A protein and the small-molecule ligand that binds it are described below.
Small molecule (SMILES): CNCC(=O)N(C)c1ccccn1

Binding-site contacts:
Ligand atom C3 contacts residue PHE34 of chain 1.B at 3.8 Å (hydrophobic).
Ligand atom C2 contacts residue MET105 of chain 1.B at 4.0 Å (hydrophobic).
Ligand atom C8 contacts residue GLN104 of chain 1.B at 4.4 Å.
Ligand atom C3 contacts residue PRO33 of chain 1.B at 3.2 Å (hydrophobic).
Ligand atom N contacts residue GLN32 of chain 1.B at 4.3 Å.
Ligand atom N1 contacts residue GLN104 of chain 1.B at 3.8 Å.
Ligand atom C5 contacts residue GLN104 of chain 1.B at 3.2 Å.
Ligand atom C4 contacts residue MET105 of chain 1.B at 4.4 Å (hydrophobic).
Ligand atom N contacts residue VAL107 of chain 1.B at 3.9 Å.
Ligand atom C3 contacts residue GLN32 of chain 1.B at 4.4 Å.
Ligand atom C1 contacts residue PHE34 of chain 1.B at 3.7 Å (hydrophobic).
Ligand atom O contacts residue MET105 of chain 1.B at 4.0 Å.
Ligand atom C4 contacts residue GLN104 of chain 1.B at 3.5 Å.
Ligand atom C3 contacts residue MET105 of chain 1.B at 3.8 Å (hydrophobic).
Ligand atom C contacts residue PHE26 of chain 1.B at 4.1 Å (hydrophobic).
Ligand atom C contacts residue VAL107 of chain 1.B at 3.8 Å (hydrophobic).
Ligand atom C6 contacts residue GLN104 of chain 1.B at 3.6 Å.
Ligand atom C2 contacts residue VAL107 of chain 1.B at 3.7 Å (hydrophobic).
Ligand atom C1 contacts residue GLN32 of chain 1.B at 4.1 Å.
Ligand atom O contacts residue MET106 of chain 1.B at 3.8 Å.
Ligand atom O contacts residue VAL107 of chain 1.B at 3.2 Å.
Ligand atom N2 contacts residue GLN104 of chain 1.B at 4.1 Å.
Ligand atom C1 contacts residue VAL107 of chain 1.B at 3.4 Å (hydrophobic).
Ligand atom C contacts residue GLN32 of chain 1.B at 4.3 Å.
Ligand atom N1 contacts residue MET105 of chain 1.B at 3.7 Å.
Ligand atom C7 contacts residue GLN104 of chain 1.B at 4.2 Å.

Sequence of chain 1.B:
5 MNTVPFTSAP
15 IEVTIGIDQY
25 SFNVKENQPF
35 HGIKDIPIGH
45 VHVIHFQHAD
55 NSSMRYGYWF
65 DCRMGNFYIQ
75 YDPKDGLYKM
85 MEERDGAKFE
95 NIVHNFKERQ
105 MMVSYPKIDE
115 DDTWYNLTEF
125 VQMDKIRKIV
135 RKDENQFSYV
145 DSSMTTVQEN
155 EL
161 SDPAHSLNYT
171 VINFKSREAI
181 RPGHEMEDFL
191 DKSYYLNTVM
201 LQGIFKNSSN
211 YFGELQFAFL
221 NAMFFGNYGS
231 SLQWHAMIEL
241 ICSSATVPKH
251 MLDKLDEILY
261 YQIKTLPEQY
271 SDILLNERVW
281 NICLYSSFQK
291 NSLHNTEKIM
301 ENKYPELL